This small molecule binds to this protein.
Small molecule (SMILES): CC(=O)N[C@@H]1[C@@H](O)[C@H](O)[C@@H](CO)O[C@H]1O

Binding-site contacts:
Ligand atom O6 contacts residue ASN405 of chain 1.B at 4.3 Å.
Ligand atom C3 contacts residue ASN405 of chain 1.B at 3.8 Å.
Ligand atom C7 contacts residue ASN405 of chain 1.B at 3.2 Å.
Ligand atom O5 contacts residue ASN405 of chain 1.B at 2.4 Å (h-bond).
Ligand atom O7 contacts residue LYS403 of chain 1.B at 3.8 Å.
Ligand atom C8 contacts residue PRO404 of chain 1.B at 4.4 Å (hydrophobic).
Ligand atom N2 contacts residue ASN405 of chain 1.B at 2.9 Å (h-bond).
Ligand atom O4 contacts residue LYS403 of chain 1.B at 3.9 Å.
Ligand atom C7 contacts residue LYS403 of chain 1.B at 3.0 Å.
Ligand atom C8 contacts residue LYS403 of chain 1.B at 3.2 Å.
Ligand atom C1 contacts residue MET402 of chain 1.B at 4.0 Å (hydrophobic).
Ligand atom C3 contacts residue LYS403 of chain 1.B at 4.0 Å.
Ligand atom C6 contacts residue ARG341 of chain 1.B at 3.9 Å.
Ligand atom C2 contacts residue LYS403 of chain 1.B at 3.5 Å.
Ligand atom C1 contacts residue LYS403 of chain 1.B at 3.1 Å.
Ligand atom C2 contacts residue ASN405 of chain 1.B at 2.5 Å.
Ligand atom N2 contacts residue LYS403 of chain 1.B at 2.7 Å (salt-bridge).
Ligand atom C4 contacts residue ASN405 of chain 1.B at 4.2 Å.
Ligand atom O3 contacts residue LYS403 of chain 1.B at 4.1 Å.
Ligand atom C4 contacts residue LYS403 of chain 1.B at 4.5 Å.
Ligand atom C8 contacts residue ASN405 of chain 1.B at 4.4 Å.
Ligand atom C1 contacts residue ASN405 of chain 1.B at 1.4 Å.
Ligand atom C5 contacts residue ASN405 of chain 1.B at 3.7 Å.
Ligand atom O6 contacts residue ARG341 of chain 1.B at 2.7 Å (salt-bridge).
Ligand atom O7 contacts residue ASN405 of chain 1.B at 3.2 Å (h-bond).

Sequence of chain 1.B:
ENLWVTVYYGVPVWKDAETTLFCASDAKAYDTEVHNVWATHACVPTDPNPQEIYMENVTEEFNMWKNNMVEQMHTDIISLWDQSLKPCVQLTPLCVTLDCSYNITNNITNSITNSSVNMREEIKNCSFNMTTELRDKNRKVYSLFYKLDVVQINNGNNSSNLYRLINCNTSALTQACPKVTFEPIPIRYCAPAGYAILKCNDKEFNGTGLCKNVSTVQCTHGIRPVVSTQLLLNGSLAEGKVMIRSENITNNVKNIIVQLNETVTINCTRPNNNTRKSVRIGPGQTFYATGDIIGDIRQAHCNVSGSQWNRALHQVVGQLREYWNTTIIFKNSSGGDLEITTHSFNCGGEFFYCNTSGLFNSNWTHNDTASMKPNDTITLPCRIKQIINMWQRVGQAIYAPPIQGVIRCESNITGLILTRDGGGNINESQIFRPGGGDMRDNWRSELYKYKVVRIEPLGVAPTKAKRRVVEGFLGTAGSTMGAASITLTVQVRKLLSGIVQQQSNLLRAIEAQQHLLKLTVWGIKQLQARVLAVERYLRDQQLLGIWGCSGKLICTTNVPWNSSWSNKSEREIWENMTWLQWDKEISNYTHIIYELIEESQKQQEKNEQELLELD